The small molecule below binds the protein below.
Small molecule (SMILES): CC(=O)N[C@@H]1[C@@H](O)[C@H](O)[C@@H](CO)O[C@H]1O

Sequence of chain 1.C:
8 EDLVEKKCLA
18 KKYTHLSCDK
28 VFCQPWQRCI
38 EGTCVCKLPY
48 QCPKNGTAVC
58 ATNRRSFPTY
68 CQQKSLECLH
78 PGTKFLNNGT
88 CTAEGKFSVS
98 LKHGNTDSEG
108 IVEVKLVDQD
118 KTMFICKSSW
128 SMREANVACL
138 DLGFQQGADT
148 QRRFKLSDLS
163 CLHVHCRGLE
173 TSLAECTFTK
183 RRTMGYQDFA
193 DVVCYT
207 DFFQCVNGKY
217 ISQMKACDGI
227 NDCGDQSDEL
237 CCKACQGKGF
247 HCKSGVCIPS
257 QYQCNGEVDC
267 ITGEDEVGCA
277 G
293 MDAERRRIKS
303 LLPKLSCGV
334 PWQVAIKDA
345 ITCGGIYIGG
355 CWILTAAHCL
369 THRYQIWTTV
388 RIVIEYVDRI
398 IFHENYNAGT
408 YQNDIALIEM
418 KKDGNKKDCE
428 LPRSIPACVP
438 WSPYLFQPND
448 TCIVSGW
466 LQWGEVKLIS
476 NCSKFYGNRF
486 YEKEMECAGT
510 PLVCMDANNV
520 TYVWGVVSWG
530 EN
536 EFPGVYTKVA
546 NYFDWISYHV

Binding-site contacts:
Ligand atom C4 contacts residue ASN85 of chain 1.C at 4.3 Å.
Ligand atom N2 contacts residue ASN85 of chain 1.C at 3.0 Å (h-bond).
Ligand atom C2 contacts residue ASN85 of chain 1.C at 2.5 Å.
Ligand atom O6 contacts residue GLY86 of chain 1.C at 3.3 Å.
Ligand atom C7 contacts residue ASN85 of chain 1.C at 3.5 Å.
Ligand atom C3 contacts residue ASN85 of chain 1.C at 3.8 Å.
Ligand atom C1 contacts residue GLY86 of chain 1.C at 4.4 Å.
Ligand atom C5 contacts residue ASN85 of chain 1.C at 3.7 Å.
Ligand atom O6 contacts residue THR87 of chain 1.C at 4.5 Å.
Ligand atom C6 contacts residue GLY86 of chain 1.C at 4.2 Å.
Ligand atom O5 contacts residue GLY86 of chain 1.C at 3.8 Å.
Ligand atom C1 contacts residue ASN85 of chain 1.C at 1.4 Å.
Ligand atom O5 contacts residue ALA55 of chain 1.C at 4.5 Å.
Ligand atom O5 contacts residue ASN85 of chain 1.C at 2.4 Å (h-bond).
Ligand atom O7 contacts residue ASN85 of chain 1.C at 3.6 Å.